This small molecule binds to this protein.
Small molecule (SMILES): CCCCCCCCCCO[C@@H]1O[C@H](CO)[C@@H](O[C@H]2O[C@H](CO)[C@@H](O)[C@H](O)[C@H]2O)[C@H](O)[C@H]1O

Sequence of chain 1.A:
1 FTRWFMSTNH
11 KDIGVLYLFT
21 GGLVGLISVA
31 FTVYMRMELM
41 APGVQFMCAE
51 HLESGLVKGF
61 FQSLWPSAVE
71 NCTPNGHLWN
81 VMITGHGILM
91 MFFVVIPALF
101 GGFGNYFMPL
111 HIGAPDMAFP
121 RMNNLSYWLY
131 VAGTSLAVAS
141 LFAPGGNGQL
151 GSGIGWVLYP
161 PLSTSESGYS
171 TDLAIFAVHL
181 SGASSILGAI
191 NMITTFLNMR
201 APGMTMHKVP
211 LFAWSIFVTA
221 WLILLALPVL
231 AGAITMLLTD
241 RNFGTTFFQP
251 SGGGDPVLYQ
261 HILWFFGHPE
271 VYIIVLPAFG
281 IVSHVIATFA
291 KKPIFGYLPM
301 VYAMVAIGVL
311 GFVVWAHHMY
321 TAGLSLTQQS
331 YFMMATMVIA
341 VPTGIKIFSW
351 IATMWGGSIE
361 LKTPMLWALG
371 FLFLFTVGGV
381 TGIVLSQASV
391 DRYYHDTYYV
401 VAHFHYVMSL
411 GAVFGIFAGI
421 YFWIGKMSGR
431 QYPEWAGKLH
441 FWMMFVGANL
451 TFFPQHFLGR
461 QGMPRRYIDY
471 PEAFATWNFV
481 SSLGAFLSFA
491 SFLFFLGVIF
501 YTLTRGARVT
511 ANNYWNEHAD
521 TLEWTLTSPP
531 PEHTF

Binding-site contacts:
Ligand atom C9 contacts residue DMU1 of chain 1.J at 3.9 Å.
Ligand atom C11 contacts residue DMU1 of chain 1.J at 4.2 Å.
Ligand atom C10 contacts residue DMU1 of chain 1.J at 3.2 Å.
Ligand atom C19 contacts residue DMU1 of chain 1.L at 4.0 Å.
Ligand atom C18 contacts residue TYR501 of chain 1.A at 3.7 Å (hydrophobic).
Ligand atom C18 contacts residue PRO433 of chain 1.A at 3.8 Å (hydrophobic).
Ligand atom C31 contacts residue PHE494 of chain 1.A at 3.7 Å (hydrophobic).
Ligand atom C6 contacts residue TYR501 of chain 1.A at 3.6 Å (hydrophobic).
Ligand atom C28 contacts residue GLY497 of chain 1.A at 4.2 Å.
Ligand atom C43 contacts residue DMU1 of chain 1.J at 3.7 Å.
Ligand atom O61 contacts residue PRO433 of chain 1.A at 3.6 Å.
Ligand atom O16 contacts residue TRP435 of chain 1.A at 3.5 Å.
Ligand atom O49 contacts residue DMU1 of chain 1.L at 2.7 Å (h-bond).
Ligand atom C6 contacts residue TRP435 of chain 1.A at 3.9 Å (hydrophobic).
Ligand atom C6 contacts residue DMU1 of chain 1.L at 4.1 Å.
Ligand atom C22 contacts residue TYR501 of chain 1.A at 3.6 Å (hydrophobic).
Ligand atom O5 contacts residue TRP435 of chain 1.A at 2.9 Å (h-bond).
Ligand atom O1 contacts residue DMU1 of chain 1.J at 2.6 Å (h-bond).
Ligand atom C57 contacts residue TRP435 of chain 1.A at 3.7 Å (hydrophobic).
Ligand atom O5 contacts residue PRO433 of chain 1.A at 4.0 Å.
Ligand atom C34 contacts residue GLY497 of chain 1.A at 3.8 Å.
Ligand atom C4 contacts residue TRP435 of chain 1.A at 3.9 Å (hydrophobic).
Ligand atom C25 contacts residue VAL498 of chain 1.A at 3.7 Å (hydrophobic).
Ligand atom C37 contacts residue PHE494 of chain 1.A at 4.0 Å (hydrophobic).
Ligand atom C34 contacts residue DMU1 of chain 1.L at 3.9 Å.
Ligand atom C4 contacts residue TYR501 of chain 1.A at 4.0 Å (hydrophobic).
Ligand atom C28 contacts residue DMU1 of chain 1.L at 3.8 Å.
Ligand atom O16 contacts residue DMU1 of chain 1.L at 3.5 Å (h-bond).
Ligand atom O7 contacts residue DMU1 of chain 1.J at 4.0 Å.
Ligand atom C43 contacts residue LEU493 of chain 1.A at 4.1 Å (hydrophobic).
Ligand atom C19 contacts residue TRP435 of chain 1.A at 3.7 Å (hydrophobic).
Ligand atom C18 contacts residue TRP435 of chain 1.A at 3.8 Å (hydrophobic).
Ligand atom C57 contacts residue DMU1 of chain 1.J at 3.5 Å.
Ligand atom C1 contacts residue DMU1 of chain 1.L at 3.4 Å.
Ligand atom C40 contacts residue LEU493 of chain 1.A at 4.2 Å (hydrophobic).
Ligand atom C22 contacts residue PRO433 of chain 1.A at 4.2 Å (hydrophobic).
Ligand atom O5 contacts residue TYR501 of chain 1.A at 4.1 Å.
Ligand atom O6 contacts residue DMU1 of chain 1.J at 3.9 Å.
Ligand atom O61 contacts residue TRP435 of chain 1.A at 4.0 Å.
Ligand atom C3 contacts residue DMU1 of chain 1.J at 3.8 Å.